The protein below binds the small molecule below.
Small molecule (SMILES): CC(=O)N[C@H]1[C@H](O[C@H]2[C@H](O)[C@@H](NC(C)=O)CO[C@@H]2CO[C@@H]2O[C@@H](C)[C@@H](O)[C@@H](O)[C@@H]2O)O[C@H](CO)[C@@H](O)[C@@H]1O

Binding-site contacts:
Ligand atom O5 contacts residue ASN136 of chain 1.A at 2.3 Å (h-bond).
Ligand atom C6 contacts residue THR138 of chain 1.A at 3.9 Å.
Ligand atom O2 contacts residue LEU122 of chain 1.A at 3.9 Å.
Ligand atom C1 contacts residue THR138 of chain 1.A at 3.6 Å.
Ligand atom O2 contacts residue GLY123 of chain 1.A at 4.1 Å.
Ligand atom O7 contacts residue ASN136 of chain 1.A at 3.1 Å (h-bond).
Ligand atom C5 contacts residue ASN136 of chain 1.A at 3.6 Å.
Ligand atom C3 contacts residue LYS180 of chain 1.A at 4.4 Å.
Ligand atom C7 contacts residue ASN136 of chain 1.A at 3.2 Å.
Ligand atom C5 contacts residue THR138 of chain 1.A at 3.2 Å.
Ligand atom C4 contacts residue ASN136 of chain 1.A at 4.2 Å.
Ligand atom C8 contacts residue ASN136 of chain 1.A at 4.4 Å.
Ligand atom C8 contacts residue LEU182 of chain 1.A at 3.8 Å (hydrophobic).
Ligand atom N2 contacts residue ASN136 of chain 1.A at 2.9 Å (h-bond).
Ligand atom C6 contacts residue LEU122 of chain 1.A at 3.9 Å (hydrophobic).
Ligand atom C8 contacts residue THR138 of chain 1.A at 4.2 Å.
Ligand atom O6 contacts residue LEU122 of chain 1.A at 4.4 Å.
Ligand atom C4 contacts residue THR138 of chain 1.A at 4.3 Å.
Ligand atom O6 contacts residue ASN136 of chain 1.A at 4.5 Å.
Ligand atom C3 contacts residue ASN136 of chain 1.A at 3.8 Å.
Ligand atom C2 contacts residue ASN136 of chain 1.A at 2.5 Å.
Ligand atom C1 contacts residue ASN136 of chain 1.A at 1.4 Å.
Ligand atom C8 contacts residue LEU140 of chain 1.A at 4.4 Å (hydrophobic).
Ligand atom O5 contacts residue THR138 of chain 1.A at 3.5 Å (h-bond).

Sequence of chain 1.A:
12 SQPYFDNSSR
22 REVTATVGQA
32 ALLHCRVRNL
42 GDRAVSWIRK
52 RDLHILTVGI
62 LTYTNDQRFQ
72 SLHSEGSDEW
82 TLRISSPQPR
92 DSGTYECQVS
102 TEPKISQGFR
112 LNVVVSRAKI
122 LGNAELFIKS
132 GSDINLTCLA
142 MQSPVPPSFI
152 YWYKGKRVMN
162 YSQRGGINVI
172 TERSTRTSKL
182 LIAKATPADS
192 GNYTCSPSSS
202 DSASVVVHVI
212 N